Sequence of chain 1.C:
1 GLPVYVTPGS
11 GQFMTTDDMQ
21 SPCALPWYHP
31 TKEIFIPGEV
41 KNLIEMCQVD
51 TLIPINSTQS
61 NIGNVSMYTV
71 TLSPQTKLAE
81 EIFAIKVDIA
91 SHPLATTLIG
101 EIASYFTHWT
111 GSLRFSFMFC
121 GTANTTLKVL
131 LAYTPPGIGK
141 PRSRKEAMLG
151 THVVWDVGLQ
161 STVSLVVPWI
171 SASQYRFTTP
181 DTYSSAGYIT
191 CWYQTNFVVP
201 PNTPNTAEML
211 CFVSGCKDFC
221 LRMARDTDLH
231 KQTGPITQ

The protein below binds the small molecule below.
Small molecule (SMILES): Cc1cc(CCCOc2c(C)cc(-c3noc(C(F)(F)F)n3)cc2C)on1

Binding-site contacts:
Ligand atom F2 contacts residue TYR142 of chain 1.A at 3.6 Å.
Ligand atom F2 contacts residue PHE179 of chain 1.A at 3.3 Å.
Ligand atom CM4 contacts residue TYR142 of chain 1.A at 3.5 Å (hydrophobic).
Ligand atom C2A contacts residue PHE179 of chain 1.A at 3.6 Å (hydrophobic).
Ligand atom F2 contacts residue VAL168 of chain 1.A at 2.6 Å.
Ligand atom C3A contacts residue PHE179 of chain 1.A at 3.4 Å (hydrophobic).
Ligand atom N3A contacts residue TYR144 of chain 1.A at 3.7 Å.
Ligand atom N1A contacts residue TYR144 of chain 1.A at 3.1 Å.
Ligand atom CM6 contacts residue MET214 of chain 1.A at 3.5 Å (hydrophobic).
Ligand atom F3 contacts residue MET143 of chain 1.A at 3.3 Å.
Ligand atom F3 contacts residue TYR144 of chain 1.A at 2.9 Å.
Ligand atom C5B contacts residue TYR144 of chain 1.A at 3.5 Å (hydrophobic).
Ligand atom O1 contacts residue MET214 of chain 1.A at 3.5 Å (h-bond).
Ligand atom C1B contacts residue LEU181 of chain 1.A at 3.7 Å (hydrophobic).
Ligand atom CM2 contacts residue ILE122 of chain 1.A at 3.5 Å (hydrophobic).
Ligand atom CM3 contacts residue TYR190 of chain 1.A at 3.5 Å (hydrophobic).
Ligand atom C2A contacts residue TYR144 of chain 1.A at 3.5 Å (hydrophobic).
Ligand atom N1A contacts residue PHE179 of chain 1.A at 3.7 Å.
Ligand atom O1A contacts residue TYR144 of chain 1.A at 3.1 Å.
Ligand atom F1 contacts residue LEU217 of chain 1.A at 3.4 Å.
Ligand atom F3 contacts residue TYR142 of chain 1.A at 2.8 Å.
Ligand atom C3A contacts residue TYR144 of chain 1.A at 3.4 Å (hydrophobic).
Ligand atom O1B contacts residue ILE98 of chain 1.A at 3.0 Å.
Ligand atom F1 contacts residue TYR142 of chain 1.A at 3.6 Å.
Ligand atom N3A contacts residue PHE179 of chain 1.A at 3.2 Å.
Ligand atom F1 contacts residue PHE179 of chain 1.A at 3.8 Å.
Ligand atom N1A contacts residue LEU181 of chain 1.A at 3.7 Å.
Ligand atom C1C contacts residue MET214 of chain 1.A at 3.5 Å (hydrophobic).
Ligand atom C5B contacts residue LEU181 of chain 1.A at 3.4 Å (hydrophobic).
Ligand atom F3 contacts residue ALA166 of chain 1.A at 2.8 Å.
Ligand atom C5 contacts residue MET214 of chain 1.A at 3.5 Å (hydrophobic).
Ligand atom F3 contacts residue SER167 of chain 1.A at 3.8 Å.
Ligand atom CM4 contacts residue PHE179 of chain 1.A at 3.8 Å (hydrophobic).
Ligand atom CM6 contacts residue TYR144 of chain 1.A at 3.3 Å (hydrophobic).
Ligand atom C4 contacts residue TYR190 of chain 1.A at 3.4 Å (hydrophobic).
Ligand atom CM3 contacts residue ASN212 of chain 1.A at 3.5 Å.
Ligand atom C4B contacts residue LEU181 of chain 1.A at 3.5 Å (hydrophobic).
Ligand atom C6B contacts residue LEU181 of chain 1.A at 3.4 Å (hydrophobic).
Ligand atom C1B contacts residue ILE98 of chain 1.A at 3.6 Å (hydrophobic).
Ligand atom CM6 contacts residue LEU184 of chain 1.A at 3.0 Å (hydrophobic).

Sequence of chain 1.A:
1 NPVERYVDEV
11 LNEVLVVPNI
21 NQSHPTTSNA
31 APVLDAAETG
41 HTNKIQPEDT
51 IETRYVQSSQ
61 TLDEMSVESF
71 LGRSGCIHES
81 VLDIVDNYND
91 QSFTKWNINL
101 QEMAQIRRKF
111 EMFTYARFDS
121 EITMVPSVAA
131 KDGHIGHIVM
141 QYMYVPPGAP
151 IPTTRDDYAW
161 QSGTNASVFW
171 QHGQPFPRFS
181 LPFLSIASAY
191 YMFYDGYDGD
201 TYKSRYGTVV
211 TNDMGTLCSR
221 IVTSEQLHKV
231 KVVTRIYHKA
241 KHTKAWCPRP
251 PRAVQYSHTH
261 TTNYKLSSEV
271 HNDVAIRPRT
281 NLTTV